Sequence of chain 1.A:
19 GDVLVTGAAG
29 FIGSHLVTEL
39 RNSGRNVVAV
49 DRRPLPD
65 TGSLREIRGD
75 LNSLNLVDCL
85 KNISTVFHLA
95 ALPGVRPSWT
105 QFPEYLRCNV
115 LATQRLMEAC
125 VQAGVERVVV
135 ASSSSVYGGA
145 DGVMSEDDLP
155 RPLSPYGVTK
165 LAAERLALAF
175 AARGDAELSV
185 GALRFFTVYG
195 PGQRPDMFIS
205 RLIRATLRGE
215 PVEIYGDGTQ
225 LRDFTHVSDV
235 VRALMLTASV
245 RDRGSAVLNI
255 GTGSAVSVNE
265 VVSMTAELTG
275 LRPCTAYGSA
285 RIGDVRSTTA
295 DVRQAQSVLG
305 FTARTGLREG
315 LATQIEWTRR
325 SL

A protein and the small-molecule ligand that binds it are described below.
Small molecule (SMILES): O=C(O)[C@H]1O[C@H](O[P](=O)(O)O[P](=O)(O)OC[C@H]2O[C@@H](n3ccc(=O)[nH]c3=O)[C@H](O)[C@@H]2O)[C@H](O)[C@@H](O)[C@@H]1O

Binding-site contacts:
Ligand atom O4D contacts residue PHE202 of chain 1.A at 3.4 Å.
Ligand atom O3D contacts residue GLN224 of chain 1.A at 3.2 Å.
Ligand atom O'P contacts residue SER137 of chain 1.A at 2.3 Å (h-bond).
Ligand atom C6' contacts residue SER138 of chain 1.A at 3.3 Å.
Ligand atom C4 contacts residue TYR219 of chain 1.A at 3.4 Å (hydrophobic).
Ligand atom O'Q contacts residue THR191 of chain 1.A at 3.0 Å (h-bond).
Ligand atom O1A contacts residue ARG100 of chain 1.A at 2.8 Å (salt-bridge).
Ligand atom O4' contacts residue SER137 of chain 1.A at 3.0 Å (h-bond).
Ligand atom C4' contacts residue NAD1 of chain 1.B at 3.2 Å.
Ligand atom O2D contacts residue ASP288 of chain 1.A at 2.7 Å (salt-bridge).
Ligand atom C6' contacts residue SER137 of chain 1.A at 3.5 Å.
Ligand atom O'P contacts residue SER138 of chain 1.A at 3.1 Å (h-bond).
Ligand atom O5' contacts residue THR191 of chain 1.A at 3.2 Å (h-bond).
Ligand atom C2 contacts residue TYR219 of chain 1.A at 3.5 Å (hydrophobic).
Ligand atom O2D contacts residue GLN224 of chain 1.A at 3.3 Å (h-bond).
Ligand atom O4' contacts residue NAD1 of chain 1.B at 3.3 Å.
Ligand atom N3 contacts residue GLU217 of chain 1.A at 2.7 Å (salt-bridge).
Ligand atom O3' contacts residue PRO97 of chain 1.A at 2.7 Å (h-bond).
Ligand atom O'Q contacts residue SER138 of chain 1.A at 2.7 Å (h-bond).
Ligand atom C5 contacts residue TYR219 of chain 1.A at 3.5 Å (hydrophobic).
Ligand atom O2A contacts residue PHE202 of chain 1.A at 2.8 Å (h-bond).
Ligand atom O3D contacts residue ARG226 of chain 1.A at 3.5 Å (salt-bridge).
Ligand atom O3' contacts residue TYR160 of chain 1.A at 3.5 Å (h-bond).
Ligand atom C3' contacts residue PRO97 of chain 1.A at 3.3 Å (hydrophobic).
Ligand atom O'P contacts residue NAD1 of chain 1.B at 3.2 Å.
Ligand atom O4' contacts residue TYR160 of chain 1.A at 2.7 Å (h-bond).
Ligand atom O2B contacts residue ARG100 of chain 1.A at 3.0 Å (salt-bridge).
Ligand atom C2' contacts residue NAD1 of chain 1.B at 3.4 Å.
Ligand atom O2 contacts residue ILE218 of chain 1.A at 3.4 Å.
Ligand atom O2 contacts residue TYR219 of chain 1.A at 2.9 Å (h-bond).
Ligand atom O2 contacts residue GLU217 of chain 1.A at 3.5 Å (salt-bridge).
Ligand atom O3' contacts residue ARG198 of chain 1.A at 3.2 Å (salt-bridge).
Ligand atom C2 contacts residue GLU217 of chain 1.A at 3.5 Å.
Ligand atom O4 contacts residue TYR219 of chain 1.A at 3.5 Å (h-bond).
Ligand atom O'P contacts residue PHE189 of chain 1.A at 3.5 Å (h-bond).
Ligand atom O4 contacts residue GLU217 of chain 1.A at 3.5 Å (salt-bridge).
Ligand atom O4 contacts residue ARG205 of chain 1.A at 3.0 Å (salt-bridge).
Ligand atom N3 contacts residue TYR219 of chain 1.A at 3.5 Å.
Ligand atom O1B contacts residue ARG226 of chain 1.A at 2.8 Å (salt-bridge).
Ligand atom O2' contacts residue ARG198 of chain 1.A at 2.9 Å (salt-bridge).